Sequence of chain 1.A:
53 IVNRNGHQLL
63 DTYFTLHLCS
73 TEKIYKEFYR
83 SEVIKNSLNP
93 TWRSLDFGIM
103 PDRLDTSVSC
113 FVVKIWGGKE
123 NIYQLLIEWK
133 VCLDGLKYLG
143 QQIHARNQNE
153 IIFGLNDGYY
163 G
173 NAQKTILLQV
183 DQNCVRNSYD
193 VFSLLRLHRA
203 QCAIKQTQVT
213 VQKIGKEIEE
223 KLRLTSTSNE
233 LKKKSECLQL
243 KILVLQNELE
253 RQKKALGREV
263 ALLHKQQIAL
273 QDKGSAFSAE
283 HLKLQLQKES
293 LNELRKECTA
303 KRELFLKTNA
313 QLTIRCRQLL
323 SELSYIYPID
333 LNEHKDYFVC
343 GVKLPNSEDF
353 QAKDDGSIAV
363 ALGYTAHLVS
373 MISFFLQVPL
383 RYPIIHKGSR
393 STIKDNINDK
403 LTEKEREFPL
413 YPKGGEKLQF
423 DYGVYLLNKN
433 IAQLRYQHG

The small molecule below binds the protein below.
Small molecule (SMILES): C[C@H](N)C(=O)N[C@@H](C)C(=O)N[C@@H](C)C(=O)N[C@@H](C)C(=O)N[C@@H](C)C(=O)N[C@@H](C)C(=O)N[C@@H](C)C(=O)N[C@@H](C)C(=O)N[C@@H](C)C(=O)N[C@@H](C)C(=O)N[C@@H](C)C(=O)N[C@@H](C)C(=O)N[C@@H](C)C(=O)N[C@@H](C)C=O

Binding-site contacts:
Ligand atom CB contacts residue GLN203 of chain 1.A at 3.7 Å.
Ligand atom CA contacts residue GLN203 of chain 1.A at 4.3 Å.